Binding-site contacts:
Ligand atom C2 contacts residue ASN657 of chain 1.A at 2.4 Å.
Ligand atom O5 contacts residue ASN657 of chain 1.A at 2.3 Å (h-bond).
Ligand atom N2 contacts residue ASN657 of chain 1.A at 2.2 Å (h-bond).
Ligand atom C4 contacts residue ASN657 of chain 1.A at 4.1 Å.
Ligand atom C5 contacts residue ASN657 of chain 1.A at 3.6 Å.
Ligand atom C7 contacts residue ASN657 of chain 1.A at 2.7 Å.
Ligand atom O6 contacts residue ASN657 of chain 1.A at 4.4 Å.
Ligand atom C8 contacts residue HIS655 of chain 1.A at 3.1 Å.
Ligand atom O7 contacts residue ASN657 of chain 1.A at 3.6 Å (h-bond).
Ligand atom C3 contacts residue ASN657 of chain 1.A at 3.7 Å.
Ligand atom C8 contacts residue ASN657 of chain 1.A at 3.1 Å.
Ligand atom C8 contacts residue VAL656 of chain 1.A at 3.8 Å (hydrophobic).
Ligand atom C1 contacts residue ASN657 of chain 1.A at 1.4 Å.

Sequence of chain 1.A:
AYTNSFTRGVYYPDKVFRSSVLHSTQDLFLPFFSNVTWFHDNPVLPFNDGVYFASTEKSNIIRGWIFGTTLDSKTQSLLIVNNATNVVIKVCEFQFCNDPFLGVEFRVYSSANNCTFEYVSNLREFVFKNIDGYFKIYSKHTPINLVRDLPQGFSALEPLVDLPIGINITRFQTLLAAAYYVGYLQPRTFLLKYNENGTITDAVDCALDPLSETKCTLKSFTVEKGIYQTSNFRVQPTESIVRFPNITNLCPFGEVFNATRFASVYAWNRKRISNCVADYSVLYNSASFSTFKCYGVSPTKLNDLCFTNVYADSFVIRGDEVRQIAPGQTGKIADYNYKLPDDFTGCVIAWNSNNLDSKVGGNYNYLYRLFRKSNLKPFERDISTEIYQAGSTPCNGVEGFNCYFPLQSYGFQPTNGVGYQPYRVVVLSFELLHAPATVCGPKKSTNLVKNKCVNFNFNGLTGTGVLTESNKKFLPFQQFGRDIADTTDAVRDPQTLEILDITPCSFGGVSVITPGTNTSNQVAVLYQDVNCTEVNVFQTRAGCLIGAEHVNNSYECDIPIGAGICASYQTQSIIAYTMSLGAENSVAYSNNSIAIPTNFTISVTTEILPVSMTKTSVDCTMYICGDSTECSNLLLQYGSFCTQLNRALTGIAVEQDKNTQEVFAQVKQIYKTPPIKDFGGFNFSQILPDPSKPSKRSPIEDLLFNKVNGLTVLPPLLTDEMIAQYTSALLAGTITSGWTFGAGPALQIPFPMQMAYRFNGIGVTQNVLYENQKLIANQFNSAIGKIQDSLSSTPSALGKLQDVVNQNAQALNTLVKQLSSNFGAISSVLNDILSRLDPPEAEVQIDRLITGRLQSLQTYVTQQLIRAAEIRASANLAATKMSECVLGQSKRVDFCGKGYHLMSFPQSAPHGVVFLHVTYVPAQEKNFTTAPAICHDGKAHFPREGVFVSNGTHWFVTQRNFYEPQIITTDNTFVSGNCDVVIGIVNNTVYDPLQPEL

This protein binds this small molecule.
Small molecule (SMILES): CC(=O)N[C@@H]1[C@@H](O)[C@H](O)[C@@H](CO)O[C@H]1O